The small molecule below binds the protein below.
Small molecule (SMILES): CC(=O)C(=O)O

Sequence of chain 1.F:
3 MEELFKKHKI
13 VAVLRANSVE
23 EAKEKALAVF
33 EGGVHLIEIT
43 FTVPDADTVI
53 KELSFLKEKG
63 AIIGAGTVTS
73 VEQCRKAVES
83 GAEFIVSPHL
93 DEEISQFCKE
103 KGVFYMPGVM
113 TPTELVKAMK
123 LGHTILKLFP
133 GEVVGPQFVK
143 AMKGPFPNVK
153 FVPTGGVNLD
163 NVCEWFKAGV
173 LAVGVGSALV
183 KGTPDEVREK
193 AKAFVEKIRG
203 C

Binding-site contacts:
Ligand atom O contacts residue VAL88 of chain 1.E at 3.7 Å.
Ligand atom CB contacts residue THR156 of chain 1.E at 4.3 Å.
Ligand atom O contacts residue PRO90 of chain 1.E at 3.4 Å (h-bond).
Ligand atom C contacts residue ARG17 of chain 1.E at 3.9 Å.
Ligand atom CB contacts residue PRO90 of chain 1.E at 3.8 Å (hydrophobic).
Ligand atom CA contacts residue LYS129 of chain 1.E at 1.3 Å.
Ligand atom CA contacts residue PRO90 of chain 1.E at 3.7 Å (hydrophobic).
Ligand atom CB contacts residue LYS129 of chain 1.E at 2.6 Å.
Ligand atom C contacts residue GLU40 of chain 1.E at 4.2 Å.
Ligand atom CB contacts residue PRO147 of chain 1.F at 4.4 Å (hydrophobic).
Ligand atom CB contacts residue ARG17 of chain 1.E at 3.8 Å.
Ligand atom C contacts residue THR69 of chain 1.E at 3.6 Å.
Ligand atom O contacts residue GLY68 of chain 1.E at 3.9 Å.
Ligand atom OXT contacts residue LYS129 of chain 1.E at 3.5 Å (salt-bridge).
Ligand atom O contacts residue THR69 of chain 1.E at 2.8 Å (h-bond).
Ligand atom OXT contacts residue ARG17 of chain 1.E at 2.9 Å (salt-bridge).
Ligand atom CA contacts residue ARG17 of chain 1.E at 4.2 Å.
Ligand atom OXT contacts residue PRO90 of chain 1.E at 4.1 Å.
Ligand atom C contacts residue SER89 of chain 1.E at 4.0 Å.
Ligand atom CA contacts residue SER89 of chain 1.E at 4.2 Å.
Ligand atom C contacts residue PRO90 of chain 1.E at 3.7 Å (hydrophobic).
Ligand atom OXT contacts residue PRO147 of chain 1.F at 3.8 Å.
Ligand atom O contacts residue LYS129 of chain 1.E at 2.5 Å (salt-bridge).
Ligand atom OXT contacts residue THR69 of chain 1.E at 2.5 Å (h-bond).
Ligand atom CB contacts residue PHE131 of chain 1.E at 3.6 Å (hydrophobic).
Ligand atom O contacts residue SER89 of chain 1.E at 3.4 Å.
Ligand atom O contacts residue GLU40 of chain 1.E at 3.9 Å.
Ligand atom C contacts residue LYS129 of chain 1.E at 2.2 Å.

Sequence of chain 1.E:
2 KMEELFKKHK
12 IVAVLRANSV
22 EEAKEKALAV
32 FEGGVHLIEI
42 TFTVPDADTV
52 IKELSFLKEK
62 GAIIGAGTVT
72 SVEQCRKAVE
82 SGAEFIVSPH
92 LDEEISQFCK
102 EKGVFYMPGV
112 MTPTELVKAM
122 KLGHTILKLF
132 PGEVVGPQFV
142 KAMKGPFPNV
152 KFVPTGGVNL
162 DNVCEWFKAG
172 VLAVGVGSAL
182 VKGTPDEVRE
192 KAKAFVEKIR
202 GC